The protein below binds the small molecule below.
Small molecule (SMILES): O=C(O)c1cccnc1

Sequence of chain 1.B:
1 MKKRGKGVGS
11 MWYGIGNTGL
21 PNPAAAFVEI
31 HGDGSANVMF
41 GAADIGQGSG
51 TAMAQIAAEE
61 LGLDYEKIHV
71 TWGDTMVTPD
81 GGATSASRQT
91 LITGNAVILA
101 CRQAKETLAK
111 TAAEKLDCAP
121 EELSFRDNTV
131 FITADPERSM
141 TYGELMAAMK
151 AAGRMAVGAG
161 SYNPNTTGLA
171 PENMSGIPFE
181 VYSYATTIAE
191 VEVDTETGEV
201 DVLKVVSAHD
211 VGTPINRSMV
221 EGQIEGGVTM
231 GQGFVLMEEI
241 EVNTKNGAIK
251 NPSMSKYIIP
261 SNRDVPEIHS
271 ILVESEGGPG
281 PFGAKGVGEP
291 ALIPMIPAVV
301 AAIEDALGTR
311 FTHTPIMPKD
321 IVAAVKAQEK

Binding-site contacts:
Ligand atom C3 contacts residue ALA315 of chain 1.A at 4.1 Å (hydrophobic).
Ligand atom C5 contacts residue PHE353 of chain 1.A at 4.3 Å (hydrophobic).
Ligand atom C2 contacts residue ASN17 of chain 1.B at 3.5 Å.
Ligand atom C5 contacts residue GLY16 of chain 1.B at 4.2 Å.
Ligand atom C6 contacts residue LEU20 of chain 1.B at 4.4 Å (hydrophobic).
Ligand atom O2 contacts residue ALA315 of chain 1.A at 4.4 Å.
Ligand atom C4 contacts residue ASN17 of chain 1.B at 3.6 Å.
Ligand atom O1 contacts residue TYR312 of chain 1.A at 3.7 Å.
Ligand atom N contacts residue THR18 of chain 1.B at 3.0 Å (h-bond).
Ligand atom C1 contacts residue LEU20 of chain 1.B at 4.0 Å (hydrophobic).
Ligand atom C1 contacts residue ASN17 of chain 1.B at 4.0 Å.
Ligand atom C4 contacts residue GLY16 of chain 1.B at 4.4 Å.
Ligand atom C3 contacts residue ASN17 of chain 1.B at 3.1 Å.
Ligand atom C4 contacts residue ALA86 of chain 1.B at 3.8 Å (hydrophobic).
Ligand atom C5 contacts residue ALA315 of chain 1.A at 4.4 Å (hydrophobic).
Ligand atom C6 contacts residue ILE83 of chain 1.A at 4.3 Å (hydrophobic).
Ligand atom O2 contacts residue ILE83 of chain 1.A at 3.9 Å.
Ligand atom C5 contacts residue ASN17 of chain 1.B at 3.6 Å.
Ligand atom C1 contacts residue THR18 of chain 1.B at 3.7 Å.
Ligand atom N contacts residue ALA315 of chain 1.A at 3.9 Å.
Ligand atom C2 contacts residue ALA315 of chain 1.A at 3.6 Å (hydrophobic).
Ligand atom C4 contacts residue ALA315 of chain 1.A at 4.4 Å (hydrophobic).
Ligand atom C4 contacts residue PHE353 of chain 1.A at 3.3 Å (hydrophobic).
Ligand atom C1 contacts residue ALA315 of chain 1.A at 3.5 Å (hydrophobic).
Ligand atom C4 contacts residue THR18 of chain 1.B at 4.2 Å.
Ligand atom O1 contacts residue ASN17 of chain 1.B at 3.3 Å (h-bond).
Ligand atom C5 contacts residue ARG319 of chain 1.A at 3.5 Å.
Ligand atom C6 contacts residue TYR312 of chain 1.A at 4.4 Å (hydrophobic).
Ligand atom C3 contacts residue ALA86 of chain 1.B at 4.4 Å (hydrophobic).
Ligand atom C6 contacts residue ASN17 of chain 1.B at 3.5 Å.
Ligand atom N contacts residue ASN17 of chain 1.B at 3.9 Å.
Ligand atom O2 contacts residue LEU20 of chain 1.B at 3.5 Å.
Ligand atom C5 contacts residue THR18 of chain 1.B at 3.2 Å.
Ligand atom C6 contacts residue ALA315 of chain 1.A at 4.1 Å (hydrophobic).
Ligand atom C4 contacts residue ARG319 of chain 1.A at 3.9 Å.
Ligand atom O2 contacts residue ASN17 of chain 1.B at 4.1 Å.
Ligand atom C3 contacts residue PHE353 of chain 1.A at 3.7 Å (hydrophobic).

Sequence of chain 1.A:
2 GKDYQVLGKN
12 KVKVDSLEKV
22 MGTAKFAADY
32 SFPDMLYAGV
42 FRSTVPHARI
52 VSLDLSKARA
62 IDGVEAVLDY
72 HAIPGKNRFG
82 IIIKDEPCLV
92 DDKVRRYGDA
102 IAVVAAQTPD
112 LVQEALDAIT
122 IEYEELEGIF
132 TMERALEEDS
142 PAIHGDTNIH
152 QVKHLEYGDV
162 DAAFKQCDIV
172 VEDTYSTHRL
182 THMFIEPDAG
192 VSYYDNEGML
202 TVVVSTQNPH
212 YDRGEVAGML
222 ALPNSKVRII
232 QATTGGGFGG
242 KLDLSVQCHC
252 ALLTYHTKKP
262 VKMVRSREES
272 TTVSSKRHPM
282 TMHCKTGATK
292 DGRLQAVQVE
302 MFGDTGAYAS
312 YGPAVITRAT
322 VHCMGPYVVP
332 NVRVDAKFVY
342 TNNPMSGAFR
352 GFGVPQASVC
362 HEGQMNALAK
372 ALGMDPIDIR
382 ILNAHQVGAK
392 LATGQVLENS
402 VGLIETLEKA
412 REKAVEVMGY